Binding-site contacts:
Ligand atom CAO contacts residue VAL182 of chain 1.A at 3.8 Å (hydrophobic).
Ligand atom OAT contacts residue TYR134 of chain 1.A at 4.1 Å.
Ligand atom CAO contacts residue LEU178 of chain 1.A at 3.8 Å (hydrophobic).
Ligand atom OAU contacts residue ARG133 of chain 1.A at 2.7 Å (salt-bridge).
Ligand atom OAT contacts residue ARG60 of chain 1.A at 3.0 Å (salt-bridge).
Ligand atom CAW contacts residue GLY57 of chain 1.A at 3.8 Å.
Ligand atom CAP contacts residue LEU178 of chain 1.A at 4.0 Å (hydrophobic).
Ligand atom NAC contacts residue ARG60 of chain 1.A at 4.1 Å.
Ligand atom CAH contacts residue ARG60 of chain 1.A at 4.3 Å.
Ligand atom OAU contacts residue TYR134 of chain 1.A at 4.0 Å.
Ligand atom CAG contacts residue GLY57 of chain 1.A at 3.9 Å.
Ligand atom CAO contacts residue ASN179 of chain 1.A at 3.2 Å.
Ligand atom OAS contacts residue ASN179 of chain 1.A at 4.2 Å.
Ligand atom CAH contacts residue GLY57 of chain 1.A at 3.3 Å.
Ligand atom OAV contacts residue GLY57 of chain 1.A at 3.4 Å.
Ligand atom CAH contacts residue ALA61 of chain 1.A at 4.2 Å (hydrophobic).
Ligand atom CAW contacts residue LYS53 of chain 1.A at 4.1 Å.
Ligand atom CAJ contacts residue ARG60 of chain 1.A at 4.0 Å.
Ligand atom PAR contacts residue TYR134 of chain 1.A at 3.9 Å.
Ligand atom CAN contacts residue ASN179 of chain 1.A at 3.3 Å.
Ligand atom CAI contacts residue ARG60 of chain 1.A at 4.1 Å.
Ligand atom OAS contacts residue ARG60 of chain 1.A at 4.2 Å.
Ligand atom CAG contacts residue ARG60 of chain 1.A at 4.2 Å.
Ligand atom OAU contacts residue ARG60 of chain 1.A at 2.8 Å (salt-bridge).
Ligand atom CAF contacts residue ARG60 of chain 1.A at 3.9 Å.
Ligand atom CAJ contacts residue ARG64 of chain 1.A at 3.6 Å.
Ligand atom CAQ contacts residue VAL182 of chain 1.A at 4.2 Å (hydrophobic).
Ligand atom OAS contacts residue ARG133 of chain 1.A at 2.9 Å (salt-bridge).
Ligand atom CAI contacts residue ALA61 of chain 1.A at 4.2 Å (hydrophobic).
Ligand atom CAM contacts residue ARG133 of chain 1.A at 4.4 Å.
Ligand atom OAT contacts residue LYS53 of chain 1.A at 4.3 Å.
Ligand atom PAR contacts residue ARG133 of chain 1.A at 3.6 Å.
Ligand atom PAR contacts residue ARG60 of chain 1.A at 3.8 Å.
Ligand atom CAI contacts residue GLY57 of chain 1.A at 4.2 Å.
Ligand atom CAN contacts residue ARG133 of chain 1.A at 4.1 Å.
Ligand atom CAE contacts residue ARG60 of chain 1.A at 3.8 Å.
Ligand atom OAS contacts residue TYR134 of chain 1.A at 2.7 Å (h-bond).
Ligand atom CAI contacts residue ARG64 of chain 1.A at 4.1 Å.
Ligand atom CAP contacts residue VAL182 of chain 1.A at 3.8 Å (hydrophobic).
Ligand atom CAN contacts residue VAL182 of chain 1.A at 4.2 Å (hydrophobic).

Sequence of chain 1.A:
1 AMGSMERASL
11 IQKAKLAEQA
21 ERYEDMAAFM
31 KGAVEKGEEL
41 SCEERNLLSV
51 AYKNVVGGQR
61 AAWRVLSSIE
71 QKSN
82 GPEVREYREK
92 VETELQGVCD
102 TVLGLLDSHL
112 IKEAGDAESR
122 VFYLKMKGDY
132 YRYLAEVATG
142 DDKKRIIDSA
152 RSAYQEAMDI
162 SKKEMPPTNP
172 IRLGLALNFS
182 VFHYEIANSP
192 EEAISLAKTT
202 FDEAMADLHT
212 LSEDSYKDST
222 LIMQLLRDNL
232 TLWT

The small molecule below binds the protein below.
Small molecule (SMILES): COc1cccc(NC(=O)COc2ccccc2P(=O)(O)O)c1